This small molecule binds to this protein.
Small molecule (SMILES): CC[C@H](C)[C@H](NC(=O)[C@H](CCCCN)NC(=O)[C@H](CO)NC(=O)[C@H](CC(C)C)NC(=O)[C@@H](NC(=O)[C@H](CCCCN)NC(=O)CN)C(C)C)C(=O)N[C@@H](Cc1ccccc1)C(=O)O

Sequence of chain 1.A:
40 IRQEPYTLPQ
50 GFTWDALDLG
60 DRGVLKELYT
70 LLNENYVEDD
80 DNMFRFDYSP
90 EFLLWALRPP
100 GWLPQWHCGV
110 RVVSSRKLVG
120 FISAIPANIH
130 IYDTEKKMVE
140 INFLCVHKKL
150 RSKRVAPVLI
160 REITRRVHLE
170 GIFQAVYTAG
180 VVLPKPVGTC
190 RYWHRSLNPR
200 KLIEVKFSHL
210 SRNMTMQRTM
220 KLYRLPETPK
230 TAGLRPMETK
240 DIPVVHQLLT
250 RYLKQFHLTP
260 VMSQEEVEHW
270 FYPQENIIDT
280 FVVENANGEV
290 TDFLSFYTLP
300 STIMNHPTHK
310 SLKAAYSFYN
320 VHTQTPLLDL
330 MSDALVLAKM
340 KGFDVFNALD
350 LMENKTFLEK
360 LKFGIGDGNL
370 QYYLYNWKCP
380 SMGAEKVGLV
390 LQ

Binding-site contacts:
Ligand atom CE contacts residue ASP80 of chain 1.A at 3.5 Å.
Ligand atom O contacts residue VAL76 of chain 1.A at 3.5 Å.
Ligand atom CB contacts residue HIS193 of chain 1.A at 3.4 Å.
Ligand atom N contacts residue PHE206 of chain 1.A at 3.2 Å (h-bond).
Ligand atom NZ contacts residue MYR1 of chain 1.D at 1.4 Å.
Ligand atom CA contacts residue 6NA1 of chain 1.E at 2.4 Å.
Ligand atom CE contacts residue ASN141 of chain 1.A at 3.3 Å.
Ligand atom CE contacts residue MYR1 of chain 1.D at 2.5 Å.
Ligand atom OG contacts residue HIS193 of chain 1.A at 3.0 Å (h-bond).
Ligand atom CG contacts residue THR177 of chain 1.A at 3.2 Å.
Ligand atom O contacts residue PHE206 of chain 1.A at 3.3 Å.
Ligand atom O contacts residue TYR87 of chain 1.A at 3.3 Å (h-bond).
Ligand atom O contacts residue ASP78 of chain 1.A at 3.4 Å.
Ligand atom CG2 contacts residue ASN368 of chain 1.A at 3.5 Å.
Ligand atom NZ contacts residue THR177 of chain 1.A at 3.1 Å (h-bond).
Ligand atom CD1 contacts residue SER300 of chain 1.A at 3.4 Å.
Ligand atom O contacts residue ASP366 of chain 1.A at 2.7 Å (salt-bridge).
Ligand atom OG contacts residue GLY367 of chain 1.A at 2.9 Å (h-bond).
Ligand atom CD1 contacts residue PHE85 of chain 1.A at 3.5 Å (hydrophobic).
Ligand atom N contacts residue ILE364 of chain 1.A at 2.9 Å (h-bond).
Ligand atom OG contacts residue ASP366 of chain 1.A at 3.3 Å (salt-bridge).
Ligand atom CB contacts residue PHE206 of chain 1.A at 3.4 Å (hydrophobic).
Ligand atom O contacts residue PHE85 of chain 1.A at 3.0 Å.
Ligand atom NZ contacts residue ASP80 of chain 1.A at 3.2 Å (salt-bridge).
Ligand atom CD1 contacts residue SER207 of chain 1.A at 3.4 Å.
Ligand atom N contacts residue TYR191 of chain 1.A at 3.0 Å (h-bond).
Ligand atom CD contacts residue TYR75 of chain 1.A at 3.4 Å (hydrophobic).
Ligand atom O contacts residue GLY365 of chain 1.A at 3.0 Å.
Ligand atom NZ contacts residue ASP78 of chain 1.A at 2.8 Å (salt-bridge).
Ligand atom CE contacts residue ASP78 of chain 1.A at 3.3 Å.
Ligand atom N contacts residue 6NA1 of chain 1.E at 1.4 Å.
Ligand atom CA contacts residue ASP366 of chain 1.A at 3.5 Å.
Ligand atom OG contacts residue TYR191 of chain 1.A at 3.4 Å.
Ligand atom CE contacts residue TYR75 of chain 1.A at 3.1 Å (hydrophobic).
Ligand atom OG contacts residue GLY365 of chain 1.A at 3.5 Å.
Ligand atom N contacts residue ASP366 of chain 1.A at 3.1 Å (salt-bridge).
Ligand atom CB contacts residue ILE364 of chain 1.A at 3.2 Å (hydrophobic).
Ligand atom CA contacts residue TYR87 of chain 1.A at 3.5 Å (hydrophobic).
Ligand atom NZ contacts residue ASP366 of chain 1.A at 3.4 Å (salt-bridge).
Ligand atom O contacts residue HIS193 of chain 1.A at 3.5 Å.